Sequence of chain 1.A:
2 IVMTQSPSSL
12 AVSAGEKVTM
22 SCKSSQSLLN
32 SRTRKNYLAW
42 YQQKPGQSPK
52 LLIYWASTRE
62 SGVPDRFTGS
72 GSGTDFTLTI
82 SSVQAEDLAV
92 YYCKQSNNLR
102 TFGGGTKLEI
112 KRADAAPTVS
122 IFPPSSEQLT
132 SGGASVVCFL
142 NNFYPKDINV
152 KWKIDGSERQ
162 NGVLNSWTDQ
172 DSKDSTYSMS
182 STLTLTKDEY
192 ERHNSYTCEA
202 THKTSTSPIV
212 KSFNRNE

Binding-site contacts:
Ligand atom C7 contacts residue ASN31 of chain 1.A at 4.1 Å.
Ligand atom O5 contacts residue SER97 of chain 1.A at 2.6 Å (h-bond).
Ligand atom C5 contacts residue TYR38 of chain 1.A at 4.0 Å (hydrophobic).
Ligand atom C3 contacts residue TYR33 of chain 1.B at 4.0 Å (hydrophobic).
Ligand atom O4 contacts residue SER97 of chain 1.A at 3.5 Å (h-bond).
Ligand atom C5 contacts residue SER97 of chain 1.A at 3.3 Å.
Ligand atom C4 contacts residue ARG101 of chain 1.A at 4.0 Å.
Ligand atom C1 contacts residue ARG52 of chain 1.B at 3.6 Å.
Ligand atom C4 contacts residue SER97 of chain 1.A at 4.0 Å.
Ligand atom O4 contacts residue ARG101 of chain 1.A at 2.9 Å (salt-bridge).
Ligand atom O7 contacts residue ASN98 of chain 1.A at 2.9 Å (h-bond).
Ligand atom O5 contacts residue ASN98 of chain 1.A at 3.4 Å (h-bond).
Ligand atom C8 contacts residue ASN98 of chain 1.A at 4.0 Å.
Ligand atom O5 contacts residue ASN99 of chain 1.A at 4.0 Å.
Ligand atom C8 contacts residue ARG33 of chain 1.A at 3.5 Å.
Ligand atom C3 contacts residue ILE102 of chain 1.B at 3.9 Å (hydrophobic).
Ligand atom O7 contacts residue ARG33 of chain 1.A at 4.1 Å.
Ligand atom C10 contacts residue LYS56 of chain 1.B at 3.8 Å.
Ligand atom O1B contacts residue TYR33 of chain 1.B at 2.7 Å (h-bond).
Ligand atom C11 contacts residue PRO104 of chain 1.B at 3.3 Å (hydrophobic).
Ligand atom C7 contacts residue ASN98 of chain 1.A at 3.0 Å.
Ligand atom O4 contacts residue GLU111 of chain 1.B at 2.7 Å (salt-bridge).
Ligand atom O3 contacts residue ARG101 of chain 1.A at 3.2 Å (salt-bridge).
Ligand atom O1A contacts residue ARG52 of chain 1.B at 3.1 Å (salt-bridge).
Ligand atom C4 contacts residue ILE102 of chain 1.B at 3.8 Å (hydrophobic).
Ligand atom C3 contacts residue ARG101 of chain 1.A at 4.1 Å.
Ligand atom O7 contacts residue TYR38 of chain 1.A at 3.6 Å.
Ligand atom C9 contacts residue ILE102 of chain 1.B at 4.1 Å (hydrophobic).
Ligand atom O4 contacts residue ILE102 of chain 1.B at 3.5 Å.
Ligand atom C9 contacts residue TYR33 of chain 1.B at 3.0 Å (hydrophobic).
Ligand atom O5 contacts residue ARG101 of chain 1.A at 3.5 Å (salt-bridge).
Ligand atom C4 contacts residue GLU111 of chain 1.B at 3.3 Å.
Ligand atom O2 contacts residue TYR33 of chain 1.B at 4.0 Å.
Ligand atom O8 contacts residue ASN98 of chain 1.A at 3.8 Å.
Ligand atom C5 contacts residue GLU111 of chain 1.B at 4.0 Å.
Ligand atom O1B contacts residue ARG52 of chain 1.B at 2.8 Å (salt-bridge).
Ligand atom O7 contacts residue ASN31 of chain 1.A at 3.0 Å (h-bond).
Ligand atom O3 contacts residue PHE50 of chain 1.B at 3.7 Å.
Ligand atom C11 contacts residue LYS56 of chain 1.B at 3.3 Å.
Ligand atom C1 contacts residue TYR33 of chain 1.B at 3.8 Å (hydrophobic).

This small molecule binds to this protein.
Small molecule (SMILES): C=CCO[C@@]1(C(=O)O)O[C@H]([C@H](O)CO)[C@H](O)[C@H](O)[C@@H]1O

Sequence of chain 1.B:
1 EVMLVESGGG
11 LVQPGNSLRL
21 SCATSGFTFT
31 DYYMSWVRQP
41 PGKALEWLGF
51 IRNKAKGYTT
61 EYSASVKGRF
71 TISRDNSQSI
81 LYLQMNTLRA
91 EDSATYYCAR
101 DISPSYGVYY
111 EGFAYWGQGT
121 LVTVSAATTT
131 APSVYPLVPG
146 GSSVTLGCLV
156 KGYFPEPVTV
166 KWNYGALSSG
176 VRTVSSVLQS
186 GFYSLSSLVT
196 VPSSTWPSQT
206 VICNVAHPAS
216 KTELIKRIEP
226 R